A small-molecule ligand and the protein it binds are described below.
Small molecule (SMILES): Nc1ncnc2[nH]cnc12

Binding-site contacts:
Ligand atom C2 contacts residue VAL108 of chain 1.D at 4.2 Å (hydrophobic).
Ligand atom C4 contacts residue PHE107 of chain 1.D at 4.5 Å (hydrophobic).
Ligand atom N3 contacts residue ALA193 of chain 1.D at 3.4 Å.
Ligand atom C8 contacts residue PHE107 of chain 1.D at 3.6 Å (hydrophobic).
Ligand atom N6 contacts residue LYS307 of chain 1.C at 3.7 Å.
Ligand atom C2 contacts residue ALA105 of chain 1.D at 4.4 Å (hydrophobic).
Ligand atom N9 contacts residue VAL187 of chain 1.D at 4.2 Å.
Ligand atom C5 contacts residue VAL108 of chain 1.D at 3.9 Å (hydrophobic).
Ligand atom C6 contacts residue ASN186 of chain 1.D at 3.5 Å.
Ligand atom C6 contacts residue VAL108 of chain 1.D at 3.9 Å (hydrophobic).
Ligand atom C5 contacts residue TRP254 of chain 1.D at 4.4 Å (hydrophobic).
Ligand atom C8 contacts residue ASN186 of chain 1.D at 3.3 Å.
Ligand atom C4 contacts residue ALA105 of chain 1.D at 4.4 Å (hydrophobic).
Ligand atom N3 contacts residue ALA105 of chain 1.D at 3.8 Å.
Ligand atom N1 contacts residue VAL108 of chain 1.D at 4.0 Å.
Ligand atom C4 contacts residue VAL108 of chain 1.D at 4.0 Å (hydrophobic).
Ligand atom N1 contacts residue ASN186 of chain 1.D at 3.4 Å (h-bond).
Ligand atom N6 contacts residue VAL108 of chain 1.D at 4.4 Å.
Ligand atom C5 contacts residue ASN186 of chain 1.D at 3.8 Å.
Ligand atom N3 contacts residue VAL108 of chain 1.D at 4.3 Å.
Ligand atom N7 contacts residue LYS307 of chain 1.C at 4.2 Å.
Ligand atom C4 contacts residue ALA193 of chain 1.D at 4.2 Å (hydrophobic).
Ligand atom N9 contacts residue ASN186 of chain 1.D at 4.2 Å.
Ligand atom C8 contacts residue VAL187 of chain 1.D at 4.1 Å (hydrophobic).
Ligand atom N7 contacts residue PHE107 of chain 1.D at 4.1 Å.
Ligand atom N6 contacts residue TRP254 of chain 1.D at 3.4 Å (h-bond).
Ligand atom N7 contacts residue ASN186 of chain 1.D at 3.0 Å (h-bond).
Ligand atom C2 contacts residue ALA193 of chain 1.D at 3.8 Å (hydrophobic).
Ligand atom N7 contacts residue VAL108 of chain 1.D at 4.3 Å.
Ligand atom N9 contacts residue PHE107 of chain 1.D at 3.8 Å.
Ligand atom C2 contacts residue ASN186 of chain 1.D at 4.0 Å.
Ligand atom C4 contacts residue ASN186 of chain 1.D at 4.4 Å.
Ligand atom N7 contacts residue TRP254 of chain 1.D at 4.0 Å.
Ligand atom N6 contacts residue ASN186 of chain 1.D at 3.7 Å.
Ligand atom C6 contacts residue TRP254 of chain 1.D at 4.1 Å (hydrophobic).

Sequence of chain 1.D:
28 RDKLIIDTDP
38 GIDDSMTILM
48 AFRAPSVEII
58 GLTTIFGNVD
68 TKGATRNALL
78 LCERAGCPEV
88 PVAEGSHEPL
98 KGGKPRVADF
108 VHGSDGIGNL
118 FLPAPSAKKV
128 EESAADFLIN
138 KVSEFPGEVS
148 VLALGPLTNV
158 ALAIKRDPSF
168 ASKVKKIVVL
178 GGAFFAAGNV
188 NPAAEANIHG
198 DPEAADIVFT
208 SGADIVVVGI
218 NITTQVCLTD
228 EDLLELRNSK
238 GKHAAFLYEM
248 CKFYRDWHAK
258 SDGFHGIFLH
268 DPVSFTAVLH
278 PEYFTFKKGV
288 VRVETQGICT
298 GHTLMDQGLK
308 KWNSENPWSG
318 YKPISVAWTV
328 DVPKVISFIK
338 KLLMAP

Sequence of chain 1.C:
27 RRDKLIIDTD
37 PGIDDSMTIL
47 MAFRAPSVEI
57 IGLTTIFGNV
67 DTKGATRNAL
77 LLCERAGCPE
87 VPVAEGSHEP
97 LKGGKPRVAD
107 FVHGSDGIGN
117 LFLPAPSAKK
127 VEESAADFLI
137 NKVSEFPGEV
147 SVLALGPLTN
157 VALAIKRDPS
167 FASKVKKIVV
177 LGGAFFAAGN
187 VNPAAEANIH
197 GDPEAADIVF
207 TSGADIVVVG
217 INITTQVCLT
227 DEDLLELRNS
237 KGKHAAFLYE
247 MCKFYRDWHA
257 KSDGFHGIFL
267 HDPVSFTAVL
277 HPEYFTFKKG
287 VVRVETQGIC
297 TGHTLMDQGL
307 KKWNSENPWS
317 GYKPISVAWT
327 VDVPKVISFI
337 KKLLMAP